Sequence of chain 1.I:
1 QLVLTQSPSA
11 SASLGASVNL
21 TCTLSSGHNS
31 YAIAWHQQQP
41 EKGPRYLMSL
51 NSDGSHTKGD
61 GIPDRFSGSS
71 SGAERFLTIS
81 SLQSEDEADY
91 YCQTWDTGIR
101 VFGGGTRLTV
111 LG

Binding-site contacts:
Ligand atom C5 contacts residue HIS56 of chain 1.I at 3.6 Å.
Ligand atom N2 contacts residue ASN19 of chain 1.I at 3.1 Å (h-bond).
Ligand atom C1 contacts residue HIS56 of chain 1.I at 3.4 Å.
Ligand atom C7 contacts residue LEU77 of chain 1.I at 3.5 Å (hydrophobic).
Ligand atom C8 contacts residue LEU50 of chain 1.I at 3.5 Å (hydrophobic).
Ligand atom O4 contacts residue THR57 of chain 1.I at 2.5 Å (h-bond).
Ligand atom O6 contacts residue THR57 of chain 1.I at 3.9 Å.
Ligand atom C3 contacts residue ASN19 of chain 1.I at 3.9 Å.
Ligand atom O6 contacts residue LYS58 of chain 1.I at 3.7 Å.
Ligand atom C1 contacts residue PHE66 of chain 1.I at 3.5 Å (hydrophobic).
Ligand atom C8 contacts residue GLY68 of chain 1.I at 3.3 Å.
Ligand atom C8 contacts residue SER67 of chain 1.I at 3.6 Å.
Ligand atom O3 contacts residue SER49 of chain 1.I at 3.5 Å (h-bond).
Ligand atom O5 contacts residue ASN19 of chain 1.I at 2.3 Å (h-bond).
Ligand atom C5 contacts residue ASN19 of chain 1.I at 3.6 Å.
Ligand atom O6 contacts residue ILE62 of chain 1.I at 3.6 Å.
Ligand atom C8 contacts residue LEU77 of chain 1.I at 3.4 Å (hydrophobic).
Ligand atom C2 contacts residue HIS56 of chain 1.I at 3.5 Å.
Ligand atom C1 contacts residue SER67 of chain 1.I at 3.9 Å.
Ligand atom N2 contacts residue HIS56 of chain 1.I at 3.5 Å.
Ligand atom C7 contacts residue SER67 of chain 1.I at 3.9 Å.
Ligand atom O5 contacts residue PHE66 of chain 1.I at 3.1 Å.
Ligand atom C3 contacts residue HIS56 of chain 1.I at 3.3 Å.
Ligand atom O4 contacts residue LEU47 of chain 1.I at 3.5 Å (h-bond).
Ligand atom C6 contacts residue PHE66 of chain 1.I at 3.2 Å (hydrophobic).
Ligand atom O4 contacts residue GLY59 of chain 1.I at 3.8 Å.
Ligand atom O7 contacts residue LEU77 of chain 1.I at 4.0 Å.
Ligand atom C7 contacts residue HIS56 of chain 1.I at 3.8 Å.
Ligand atom C4 contacts residue THR57 of chain 1.I at 3.5 Å.
Ligand atom C1 contacts residue ASN19 of chain 1.I at 1.5 Å.
Ligand atom O7 contacts residue SER49 of chain 1.I at 2.6 Å (h-bond).
Ligand atom O6 contacts residue GLY59 of chain 1.I at 2.8 Å (h-bond).
Ligand atom N2 contacts residue LEU77 of chain 1.I at 3.6 Å.
Ligand atom C4 contacts residue LEU47 of chain 1.I at 3.5 Å (hydrophobic).
Ligand atom N2 contacts residue SER67 of chain 1.I at 3.2 Å (h-bond).
Ligand atom C2 contacts residue ASN19 of chain 1.I at 2.6 Å.
Ligand atom C5 contacts residue PHE66 of chain 1.I at 3.6 Å (hydrophobic).
Ligand atom C7 contacts residue SER49 of chain 1.I at 3.4 Å.
Ligand atom C3 contacts residue THR57 of chain 1.I at 3.7 Å.
Ligand atom C6 contacts residue ILE62 of chain 1.I at 3.5 Å (hydrophobic).

The small molecule below binds the protein below.
Small molecule (SMILES): CC(=O)N[C@@H]1[C@@H](O)[C@H](O)[C@@H](CO)O[C@H]1O